Sequence of chain 1.A:
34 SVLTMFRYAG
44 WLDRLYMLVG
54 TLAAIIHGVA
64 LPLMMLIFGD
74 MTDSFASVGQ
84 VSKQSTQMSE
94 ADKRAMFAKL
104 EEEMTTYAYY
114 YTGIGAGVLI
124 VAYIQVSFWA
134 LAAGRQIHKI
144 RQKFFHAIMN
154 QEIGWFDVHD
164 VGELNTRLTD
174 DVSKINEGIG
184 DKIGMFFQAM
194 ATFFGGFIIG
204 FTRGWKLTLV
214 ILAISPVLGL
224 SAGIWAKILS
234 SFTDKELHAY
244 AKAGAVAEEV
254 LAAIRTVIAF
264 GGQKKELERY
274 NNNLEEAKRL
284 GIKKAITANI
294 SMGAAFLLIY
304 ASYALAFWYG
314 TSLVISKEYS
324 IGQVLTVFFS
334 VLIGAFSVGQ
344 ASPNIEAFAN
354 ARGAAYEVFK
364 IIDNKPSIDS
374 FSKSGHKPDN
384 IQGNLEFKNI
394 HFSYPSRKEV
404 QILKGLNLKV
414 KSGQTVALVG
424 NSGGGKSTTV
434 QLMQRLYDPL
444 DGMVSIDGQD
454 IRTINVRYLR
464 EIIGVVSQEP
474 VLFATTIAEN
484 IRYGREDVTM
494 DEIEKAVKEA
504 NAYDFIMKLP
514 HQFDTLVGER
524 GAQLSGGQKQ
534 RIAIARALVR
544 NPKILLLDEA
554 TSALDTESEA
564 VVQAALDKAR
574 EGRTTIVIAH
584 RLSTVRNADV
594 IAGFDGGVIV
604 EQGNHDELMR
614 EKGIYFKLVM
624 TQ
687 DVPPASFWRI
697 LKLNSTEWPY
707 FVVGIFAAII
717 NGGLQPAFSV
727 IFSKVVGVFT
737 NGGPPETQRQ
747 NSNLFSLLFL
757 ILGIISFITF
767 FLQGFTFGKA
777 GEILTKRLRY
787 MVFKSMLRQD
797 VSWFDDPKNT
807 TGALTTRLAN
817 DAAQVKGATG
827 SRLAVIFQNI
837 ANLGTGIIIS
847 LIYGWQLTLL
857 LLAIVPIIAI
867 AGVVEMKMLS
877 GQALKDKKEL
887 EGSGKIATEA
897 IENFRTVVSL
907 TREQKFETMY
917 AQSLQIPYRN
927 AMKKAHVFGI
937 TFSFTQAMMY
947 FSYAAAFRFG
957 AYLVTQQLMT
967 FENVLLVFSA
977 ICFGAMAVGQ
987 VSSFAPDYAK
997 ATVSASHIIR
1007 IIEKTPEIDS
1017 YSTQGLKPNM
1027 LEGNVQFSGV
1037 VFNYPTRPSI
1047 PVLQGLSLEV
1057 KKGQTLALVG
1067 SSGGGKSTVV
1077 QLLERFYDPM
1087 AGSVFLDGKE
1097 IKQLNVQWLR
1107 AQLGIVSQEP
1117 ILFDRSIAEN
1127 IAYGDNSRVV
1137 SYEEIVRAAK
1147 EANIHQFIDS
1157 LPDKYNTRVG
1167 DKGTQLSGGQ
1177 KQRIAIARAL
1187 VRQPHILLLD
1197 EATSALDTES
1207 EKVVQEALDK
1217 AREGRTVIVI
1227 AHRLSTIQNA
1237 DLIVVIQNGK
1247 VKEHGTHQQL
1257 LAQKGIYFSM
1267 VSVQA

Binding-site contacts:
Ligand atom CAM contacts residue Y011 of chain 1.J at 3.7 Å.
Ligand atom CAA contacts residue Y011 of chain 1.J at 3.8 Å.
Ligand atom OAH contacts residue LYS230 of chain 1.A at 3.9 Å.
Ligand atom CAB contacts residue VAL341 of chain 1.A at 3.8 Å (hydrophobic).
Ligand atom CAL contacts residue LYS230 of chain 1.A at 3.6 Å.
Ligand atom CAA contacts residue PHE196 of chain 1.A at 3.9 Å (hydrophobic).
Ligand atom CAV contacts residue Y011 of chain 1.J at 4.0 Å.
Ligand atom CAE contacts residue GLY222 of chain 1.A at 3.6 Å.
Ligand atom CAQ contacts residue Y011 of chain 1.J at 3.9 Å.
Ligand atom OAH contacts residue ARG355 of chain 1.A at 3.0 Å (salt-bridge).
Ligand atom CAL contacts residue ARG355 of chain 1.A at 3.5 Å.
Ligand atom CAT contacts residue PHE351 of chain 1.A at 3.9 Å (hydrophobic).
Ligand atom CBA contacts residue PHE196 of chain 1.A at 3.8 Å (hydrophobic).
Ligand atom OAF contacts residue LYS230 of chain 1.A at 3.2 Å (salt-bridge).
Ligand atom CAR contacts residue PHE351 of chain 1.A at 3.7 Å (hydrophobic).
Ligand atom CAN contacts residue MET193 of chain 1.A at 3.5 Å (hydrophobic).
Ligand atom OAH contacts residue Y011 of chain 1.J at 3.1 Å.
Ligand atom CAL contacts residue SER233 of chain 1.A at 3.9 Å.
Ligand atom CAB contacts residue LEU221 of chain 1.A at 3.7 Å (hydrophobic).
Ligand atom CAA contacts residue SER218 of chain 1.A at 3.2 Å.
Ligand atom CAM contacts residue ARG355 of chain 1.A at 3.3 Å.
Ligand atom CAX contacts residue LYS230 of chain 1.A at 3.5 Å.
Ligand atom OAG contacts residue SER233 of chain 1.A at 3.2 Å (h-bond).
Ligand atom CAD contacts residue GLY226 of chain 1.A at 3.6 Å.
Ligand atom OAW contacts residue ARG355 of chain 1.A at 3.0 Å (salt-bridge).
Ligand atom CAX contacts residue ARG355 of chain 1.A at 3.5 Å.
Ligand atom CAE contacts residue Y011 of chain 1.J at 3.8 Å.
Ligand atom CAA contacts residue PHE197 of chain 1.A at 3.6 Å (hydrophobic).
Ligand atom CAY contacts residue ARG355 of chain 1.A at 3.5 Å.
Ligand atom OAG contacts residue LYS230 of chain 1.A at 3.9 Å.
Ligand atom CAB contacts residue SER218 of chain 1.A at 3.8 Å.
Ligand atom CBC contacts residue ARG355 of chain 1.A at 4.0 Å.
Ligand atom CAC contacts residue GLY222 of chain 1.A at 3.6 Å.
Ligand atom CAB contacts residue PHE196 of chain 1.A at 3.9 Å (hydrophobic).
Ligand atom CAD contacts residue ALA229 of chain 1.A at 3.6 Å (hydrophobic).
Ligand atom OAG contacts residue ALA229 of chain 1.A at 3.5 Å (h-bond).
Ligand atom CAX contacts residue TYR359 of chain 1.A at 3.8 Å (hydrophobic).
Ligand atom CAN contacts residue VAL341 of chain 1.A at 3.7 Å (hydrophobic).
Ligand atom OAG contacts residue ARG355 of chain 1.A at 3.9 Å.
Ligand atom OAF contacts residue TYR359 of chain 1.A at 3.3 Å (h-bond).

A protein and the small-molecule ligand that binds it are described below.
Small molecule (SMILES): CC(C)CCC[C@@H](C)[C@H]1CC[C@H]2[C@@H]3CC=C4C[C@@H](OC(=O)CCC(=O)O)CC[C@]4(C)[C@H]3CC[C@]12C